Sequence of chain 1.B:
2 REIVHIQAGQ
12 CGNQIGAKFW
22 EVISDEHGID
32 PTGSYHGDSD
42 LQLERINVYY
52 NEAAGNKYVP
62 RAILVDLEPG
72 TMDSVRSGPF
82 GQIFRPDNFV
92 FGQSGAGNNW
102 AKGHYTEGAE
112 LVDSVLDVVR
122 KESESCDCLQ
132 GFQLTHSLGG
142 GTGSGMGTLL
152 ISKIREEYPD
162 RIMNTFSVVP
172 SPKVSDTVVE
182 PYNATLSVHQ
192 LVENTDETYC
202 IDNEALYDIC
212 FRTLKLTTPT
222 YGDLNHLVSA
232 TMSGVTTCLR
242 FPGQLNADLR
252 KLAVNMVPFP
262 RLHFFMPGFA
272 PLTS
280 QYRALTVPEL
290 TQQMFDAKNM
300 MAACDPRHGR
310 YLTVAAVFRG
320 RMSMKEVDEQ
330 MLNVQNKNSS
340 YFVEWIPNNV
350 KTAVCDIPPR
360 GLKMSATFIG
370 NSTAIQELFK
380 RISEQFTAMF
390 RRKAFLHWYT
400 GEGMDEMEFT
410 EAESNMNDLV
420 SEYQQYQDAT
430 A

Sequence of chain 1.A:
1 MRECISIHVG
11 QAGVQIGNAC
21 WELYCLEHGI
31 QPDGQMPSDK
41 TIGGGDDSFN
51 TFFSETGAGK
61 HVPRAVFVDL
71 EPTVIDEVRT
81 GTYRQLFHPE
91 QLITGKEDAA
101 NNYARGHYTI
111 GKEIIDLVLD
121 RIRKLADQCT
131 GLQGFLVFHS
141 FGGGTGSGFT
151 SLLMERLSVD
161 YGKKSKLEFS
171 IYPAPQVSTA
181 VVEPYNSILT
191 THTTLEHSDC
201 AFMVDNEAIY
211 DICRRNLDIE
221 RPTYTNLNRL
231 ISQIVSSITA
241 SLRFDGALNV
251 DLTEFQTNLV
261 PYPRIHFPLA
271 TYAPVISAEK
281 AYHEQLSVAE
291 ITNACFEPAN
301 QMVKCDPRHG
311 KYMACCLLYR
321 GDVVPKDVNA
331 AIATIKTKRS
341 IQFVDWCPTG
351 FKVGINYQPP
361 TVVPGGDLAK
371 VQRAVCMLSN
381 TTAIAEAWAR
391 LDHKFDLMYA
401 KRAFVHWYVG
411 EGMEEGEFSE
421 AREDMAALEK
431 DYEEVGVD

Binding-site contacts:
Ligand atom C07 contacts residue VAL236 of chain 1.B at 3.7 Å (hydrophobic).
Ligand atom N25 contacts residue TYR200 of chain 1.B at 2.9 Å (h-bond).
Ligand atom N11 contacts residue ILE368 of chain 1.B at 3.4 Å.
Ligand atom C15 contacts residue ALA314 of chain 1.B at 3.8 Å (hydrophobic).
Ligand atom C05 contacts residue VAL236 of chain 1.B at 3.8 Å (hydrophobic).
Ligand atom C04 contacts residue THR237 of chain 1.B at 3.8 Å.
Ligand atom C03 contacts residue LEU250 of chain 1.B at 3.6 Å (hydrophobic).
Ligand atom C23 contacts residue GLU198 of chain 1.B at 3.5 Å.
Ligand atom C21 contacts residue LEU253 of chain 1.B at 3.4 Å (hydrophobic).
Ligand atom C04 contacts residue LEU250 of chain 1.B at 3.8 Å (hydrophobic).
Ligand atom C20 contacts residue LEU253 of chain 1.B at 3.4 Å (hydrophobic).
Ligand atom C08 contacts residue LEU253 of chain 1.B at 3.6 Å (hydrophobic).
Ligand atom N24 contacts residue GLU198 of chain 1.B at 3.1 Å (salt-bridge).
Ligand atom C18 contacts residue THR179 of chain 1.A at 3.3 Å.
Ligand atom C04 contacts residue TYR50 of chain 1.B at 3.7 Å (hydrophobic).
Ligand atom C13 contacts residue LEU253 of chain 1.B at 3.8 Å (hydrophobic).
Ligand atom C09 contacts residue VAL236 of chain 1.B at 3.3 Å (hydrophobic).
Ligand atom C12 contacts residue CYS239 of chain 1.B at 3.8 Å (hydrophobic).
Ligand atom C08 contacts residue TYR200 of chain 1.B at 3.2 Å (hydrophobic).
Ligand atom C23 contacts residue TYR200 of chain 1.B at 3.3 Å (hydrophobic).
Ligand atom C01 contacts residue TYR200 of chain 1.B at 3.5 Å (hydrophobic).
Ligand atom N24 contacts residue MET257 of chain 1.B at 3.5 Å.
Ligand atom C07 contacts residue TYR200 of chain 1.B at 3.7 Å (hydrophobic).
Ligand atom N17 contacts residue ASN256 of chain 1.B at 3.8 Å.
Ligand atom N24 contacts residue TYR200 of chain 1.B at 3.8 Å.
Ligand atom O02 contacts residue ASN165 of chain 1.B at 3.8 Å.
Ligand atom N25 contacts residue LEU253 of chain 1.B at 3.7 Å.
Ligand atom C05 contacts residue LEU240 of chain 1.B at 3.3 Å (hydrophobic).
Ligand atom C26 contacts residue TYR200 of chain 1.B at 3.5 Å (hydrophobic).
Ligand atom C10 contacts residue ILE368 of chain 1.B at 3.5 Å (hydrophobic).
Ligand atom N25 contacts residue GLU198 of chain 1.B at 3.1 Å (salt-bridge).
Ligand atom C16 contacts residue LEU253 of chain 1.B at 3.8 Å (hydrophobic).
Ligand atom C14 contacts residue ALA314 of chain 1.B at 3.4 Å (hydrophobic).
Ligand atom C01 contacts residue PHE167 of chain 1.B at 3.4 Å (hydrophobic).
Ligand atom C06 contacts residue VAL236 of chain 1.B at 3.2 Å (hydrophobic).
Ligand atom C12 contacts residue VAL316 of chain 1.B at 3.8 Å (hydrophobic).
Ligand atom C01 contacts residue ASN165 of chain 1.B at 3.6 Å.
Ligand atom C05 contacts residue THR237 of chain 1.B at 3.7 Å.
Ligand atom C23 contacts residue LEU253 of chain 1.B at 3.7 Å (hydrophobic).
Ligand atom N24 contacts residue LEU253 of chain 1.B at 3.6 Å.

This small molecule binds to this protein.
Small molecule (SMILES): COc1cccc(-c2cc(NCc3ccc4[nH]ccc4c3)nc(N)n2)c1